The small molecule below binds the protein below.
Small molecule (SMILES): O=c1ccn([C@@H]2O[C@H](CO[P](=O)(O)O[C@H]3[C@@H](O)[C@H](n4ccc(=O)[nH]c4=O)O[C@@H]3COP(=O)(O)O)[C@@H](O)[C@H]2O)c(=O)[nH]1

Sequence of chain 1.D:
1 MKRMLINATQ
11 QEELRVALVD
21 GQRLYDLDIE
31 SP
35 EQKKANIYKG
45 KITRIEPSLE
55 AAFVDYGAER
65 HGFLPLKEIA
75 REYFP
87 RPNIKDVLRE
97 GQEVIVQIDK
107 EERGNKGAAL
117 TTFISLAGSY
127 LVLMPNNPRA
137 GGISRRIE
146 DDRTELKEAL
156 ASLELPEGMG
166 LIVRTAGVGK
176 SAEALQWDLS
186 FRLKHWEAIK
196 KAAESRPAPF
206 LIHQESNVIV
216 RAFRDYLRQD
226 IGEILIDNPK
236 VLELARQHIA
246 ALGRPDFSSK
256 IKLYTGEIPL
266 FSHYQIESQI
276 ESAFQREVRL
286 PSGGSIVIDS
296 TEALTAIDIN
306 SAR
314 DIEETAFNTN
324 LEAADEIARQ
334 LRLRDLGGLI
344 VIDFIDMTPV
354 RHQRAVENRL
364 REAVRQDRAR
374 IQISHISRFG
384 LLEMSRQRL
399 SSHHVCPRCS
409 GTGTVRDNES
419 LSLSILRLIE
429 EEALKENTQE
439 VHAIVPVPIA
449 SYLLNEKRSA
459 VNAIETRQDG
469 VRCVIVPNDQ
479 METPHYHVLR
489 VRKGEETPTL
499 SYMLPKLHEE

Binding-site contacts:
Ligand atom OP1 contacts residue ILE139 of chain 1.D at 4.1 Å.
Ligand atom O4' contacts residue GLY137 of chain 1.D at 3.2 Å (h-bond).
Ligand atom C4' contacts residue GLY137 of chain 1.D at 4.2 Å.
Ligand atom OP2 contacts residue THR170 of chain 1.D at 2.7 Å (h-bond).
Ligand atom P contacts residue ARG141 of chain 1.D at 3.9 Å.
Ligand atom C5' contacts residue SER140 of chain 1.D at 3.4 Å.
Ligand atom C4' contacts residue SER140 of chain 1.D at 4.2 Å.
Ligand atom O2 contacts residue ALA136 of chain 1.D at 3.5 Å.
Ligand atom C1' contacts residue GLY137 of chain 1.D at 3.6 Å.
Ligand atom OP1 contacts residue ARG141 of chain 1.D at 2.5 Å (salt-bridge).
Ligand atom OP3 contacts residue SER140 of chain 1.D at 3.9 Å.
Ligand atom OP2 contacts residue ARG169 of chain 1.D at 3.2 Å.
Ligand atom OP1 contacts residue ARG169 of chain 1.D at 2.6 Å (salt-bridge).
Ligand atom O5' contacts residue ARG169 of chain 1.D at 3.9 Å.
Ligand atom C5 contacts residue ILE167 of chain 1.D at 3.9 Å (hydrophobic).
Ligand atom OP2 contacts residue SER140 of chain 1.D at 4.2 Å.
Ligand atom C4 contacts residue ILE167 of chain 1.D at 3.9 Å (hydrophobic).
Ligand atom O4 contacts residue ALA123 of chain 1.D at 3.7 Å.
Ligand atom C6 contacts residue ILE167 of chain 1.D at 4.1 Å (hydrophobic).
Ligand atom P contacts residue THR170 of chain 1.D at 3.5 Å.
Ligand atom C5' contacts residue ILE139 of chain 1.D at 3.0 Å (hydrophobic).
Ligand atom P contacts residue ARG169 of chain 1.D at 3.5 Å.
Ligand atom OP3 contacts residue THR170 of chain 1.D at 3.1 Å (h-bond).
Ligand atom C4' contacts residue ILE139 of chain 1.D at 3.5 Å (hydrophobic).
Ligand atom C4' contacts residue ILE167 of chain 1.D at 4.2 Å (hydrophobic).
Ligand atom C6 contacts residue ARG169 of chain 1.D at 4.1 Å.
Ligand atom OP1 contacts residue SER140 of chain 1.D at 3.4 Å.
Ligand atom C4' contacts residue GLY138 of chain 1.D at 3.9 Å.
Ligand atom O4' contacts residue ILE167 of chain 1.D at 3.8 Å.
Ligand atom N3 contacts residue ILE167 of chain 1.D at 4.1 Å.
Ligand atom O2 contacts residue GLY137 of chain 1.D at 3.2 Å (h-bond).
Ligand atom O2 contacts residue ILE167 of chain 1.D at 4.1 Å.
Ligand atom C5 contacts residue VAL128 of chain 1.D at 4.2 Å (hydrophobic).
Ligand atom C5 contacts residue ARG169 of chain 1.D at 3.9 Å.
Ligand atom N3 contacts residue ALA136 of chain 1.D at 3.9 Å.
Ligand atom O4' contacts residue GLY138 of chain 1.D at 3.7 Å.
Ligand atom OP2 contacts residue ARG141 of chain 1.D at 4.2 Å.
Ligand atom C5' contacts residue ARG141 of chain 1.D at 4.2 Å.
Ligand atom C2 contacts residue GLY137 of chain 1.D at 3.8 Å.
Ligand atom N3 contacts residue VAL128 of chain 1.D at 4.0 Å.